Sequence of chain 1.E:
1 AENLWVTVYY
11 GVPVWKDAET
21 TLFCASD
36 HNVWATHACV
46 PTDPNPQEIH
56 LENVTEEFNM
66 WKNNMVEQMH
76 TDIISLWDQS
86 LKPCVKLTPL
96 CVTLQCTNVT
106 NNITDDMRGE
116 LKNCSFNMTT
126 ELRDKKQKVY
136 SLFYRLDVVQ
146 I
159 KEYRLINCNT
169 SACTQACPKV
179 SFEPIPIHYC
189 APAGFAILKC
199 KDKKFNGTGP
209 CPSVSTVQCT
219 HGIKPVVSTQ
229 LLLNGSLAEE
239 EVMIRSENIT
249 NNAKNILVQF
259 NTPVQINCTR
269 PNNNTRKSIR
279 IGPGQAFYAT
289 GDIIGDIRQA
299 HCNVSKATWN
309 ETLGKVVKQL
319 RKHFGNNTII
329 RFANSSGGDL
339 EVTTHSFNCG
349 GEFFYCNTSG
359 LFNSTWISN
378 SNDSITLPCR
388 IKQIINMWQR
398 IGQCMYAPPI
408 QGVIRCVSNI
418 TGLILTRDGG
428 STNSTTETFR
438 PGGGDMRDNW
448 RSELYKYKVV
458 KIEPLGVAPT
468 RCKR

Binding-site contacts:
Ligand atom C6 contacts residue TYR102 of chain 1.K at 4.3 Å (hydrophobic).
Ligand atom O4 contacts residue TYR102 of chain 1.K at 3.5 Å.
Ligand atom C3 contacts residue TYR50 of chain 1.L at 3.9 Å (hydrophobic).
Ligand atom O5 contacts residue ASN58 of chain 1.E at 2.4 Å (h-bond).
Ligand atom C4 contacts residue TYR102 of chain 1.K at 4.3 Å (hydrophobic).
Ligand atom C7 contacts residue ASN58 of chain 1.E at 3.7 Å.
Ligand atom C3 contacts residue ASN58 of chain 1.E at 3.8 Å.
Ligand atom C3 contacts residue TYR50 of chain 1.L at 4.3 Å (hydrophobic).
Ligand atom C8 contacts residue SER17 of chain 1.F at 3.3 Å.
Ligand atom C2 contacts residue TYR50 of chain 1.L at 3.9 Å (hydrophobic).
Ligand atom O7 contacts residue TYR49 of chain 1.L at 2.4 Å (h-bond).
Ligand atom C5 contacts residue TYR50 of chain 1.L at 4.4 Å (hydrophobic).
Ligand atom C1 contacts residue ASN58 of chain 1.E at 1.4 Å.
Ligand atom C1 contacts residue TYR102 of chain 1.K at 4.3 Å (hydrophobic).
Ligand atom O3 contacts residue ASN31 of chain 1.L at 4.3 Å.
Ligand atom O6 contacts residue TYR102 of chain 1.K at 3.4 Å.
Ligand atom O4 contacts residue ASN31 of chain 1.L at 3.2 Å (h-bond).
Ligand atom N2 contacts residue ASN58 of chain 1.E at 2.9 Å (h-bond).
Ligand atom O7 contacts residue GLY16 of chain 1.F at 3.9 Å.
Ligand atom O3 contacts residue TYR50 of chain 1.L at 3.4 Å.
Ligand atom C8 contacts residue TYR49 of chain 1.L at 3.5 Å (hydrophobic).
Ligand atom C7 contacts residue GLY16 of chain 1.F at 4.3 Å.
Ligand atom C7 contacts residue SER17 of chain 1.F at 3.4 Å.
Ligand atom C7 contacts residue TYR49 of chain 1.L at 3.2 Å (hydrophobic).
Ligand atom C8 contacts residue GLU57 of chain 1.E at 4.1 Å.
Ligand atom C4 contacts residue TYR50 of chain 1.L at 4.1 Å (hydrophobic).
Ligand atom C1 contacts residue TYR50 of chain 1.L at 3.8 Å (hydrophobic).
Ligand atom C3 contacts residue TYR102 of chain 1.K at 3.5 Å (hydrophobic).
Ligand atom O7 contacts residue SER17 of chain 1.F at 2.7 Å (h-bond).
Ligand atom C2 contacts residue TYR102 of chain 1.K at 4.0 Å (hydrophobic).
Ligand atom C8 contacts residue THR53 of chain 1.L at 4.3 Å.
Ligand atom C4 contacts residue ASN58 of chain 1.E at 4.2 Å.
Ligand atom C5 contacts residue ASN58 of chain 1.E at 3.6 Å.
Ligand atom O7 contacts residue THR53 of chain 1.L at 4.1 Å.
Ligand atom O7 contacts residue TYR102 of chain 1.K at 3.6 Å.
Ligand atom C2 contacts residue ASN58 of chain 1.E at 2.5 Å.
Ligand atom O7 contacts residue ASN58 of chain 1.E at 4.1 Å.
Ligand atom O3 contacts residue TYR102 of chain 1.K at 3.3 Å.
Ligand atom O5 contacts residue TYR102 of chain 1.K at 4.0 Å.
Ligand atom O6 contacts residue GLY103 of chain 1.K at 4.1 Å.

Sequence of chain 1.F:
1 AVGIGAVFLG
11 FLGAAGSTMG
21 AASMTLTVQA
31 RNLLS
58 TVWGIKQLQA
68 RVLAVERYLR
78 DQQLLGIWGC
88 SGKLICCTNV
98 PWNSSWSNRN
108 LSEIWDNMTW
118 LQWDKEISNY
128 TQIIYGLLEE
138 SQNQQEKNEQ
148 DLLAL

A protein and the small-molecule ligand that binds it are described below.
Small molecule (SMILES): CC(=O)N[C@H]1[C@H](O[C@H]2[C@H](O)[C@@H](NC(C)=O)CO[C@@H]2CO)O[C@H](CO)[C@@H](O[C@@H]2O[C@H](CO)[C@@H](O)[C@H](O)[C@@H]2O)[C@@H]1O

Sequence of chain 1.L:
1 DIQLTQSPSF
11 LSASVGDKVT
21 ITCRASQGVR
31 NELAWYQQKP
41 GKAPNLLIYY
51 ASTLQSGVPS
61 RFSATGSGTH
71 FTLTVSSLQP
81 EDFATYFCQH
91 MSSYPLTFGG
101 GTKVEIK

Sequence of chain 1.K:
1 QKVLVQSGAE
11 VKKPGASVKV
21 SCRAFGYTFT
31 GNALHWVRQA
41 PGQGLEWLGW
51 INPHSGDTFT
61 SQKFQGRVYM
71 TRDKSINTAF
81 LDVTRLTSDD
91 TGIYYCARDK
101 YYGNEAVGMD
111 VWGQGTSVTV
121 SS